Sequence of chain 1.I:
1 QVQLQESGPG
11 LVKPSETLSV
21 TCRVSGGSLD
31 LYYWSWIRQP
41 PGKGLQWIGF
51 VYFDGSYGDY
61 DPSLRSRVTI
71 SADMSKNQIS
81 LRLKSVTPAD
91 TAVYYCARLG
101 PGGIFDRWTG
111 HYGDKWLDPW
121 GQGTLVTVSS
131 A

The small molecule below binds the protein below.
Small molecule (SMILES): CC(=O)N[C@H]1[C@H](O[C@H]2[C@H](O)[C@@H](NC(C)=O)CO[C@@H]2CO)O[C@H](CO)[C@@H](O[C@@H]2O[C@H](CO[C@H]3O[C@H](CO[C@H]4O[C@H](CO)[C@@H](O)[C@H](O)[C@@H]4O)[C@@H](O)[C@H](O[C@H]4O[C@H](CO)[C@@H](O)[C@H](O)[C@@H]4O)[C@@H]3O)[C@@H](O)[C@H](O[C@H]3O[C@H](CO)[C@@H](O)[C@H](O)[C@@H]3O[C@H]3O[C@H](CO)[C@@H](O)[C@H](O)[C@@H]3O)[C@@H]2O)[C@@H]1O

Sequence of chain 1.D:
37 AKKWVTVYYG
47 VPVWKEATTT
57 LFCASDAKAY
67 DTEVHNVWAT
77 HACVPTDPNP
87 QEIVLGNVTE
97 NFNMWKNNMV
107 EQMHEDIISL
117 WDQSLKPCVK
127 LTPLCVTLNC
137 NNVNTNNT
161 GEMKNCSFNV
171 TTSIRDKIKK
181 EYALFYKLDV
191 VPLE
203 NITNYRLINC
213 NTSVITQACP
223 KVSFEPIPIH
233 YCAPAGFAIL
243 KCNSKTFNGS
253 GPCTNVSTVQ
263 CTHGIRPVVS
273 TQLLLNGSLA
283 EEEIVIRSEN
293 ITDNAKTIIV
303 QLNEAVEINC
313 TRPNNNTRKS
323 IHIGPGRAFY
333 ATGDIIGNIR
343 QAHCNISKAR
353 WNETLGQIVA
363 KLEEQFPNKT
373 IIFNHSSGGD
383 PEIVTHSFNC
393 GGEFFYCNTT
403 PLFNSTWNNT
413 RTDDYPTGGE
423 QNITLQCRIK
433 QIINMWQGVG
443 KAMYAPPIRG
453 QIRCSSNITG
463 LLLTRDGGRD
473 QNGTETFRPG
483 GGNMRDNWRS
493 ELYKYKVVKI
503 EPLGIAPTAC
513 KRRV

Binding-site contacts:
Ligand atom O3 contacts residue SER28 of chain 1.I at 3.5 Å (h-bond).
Ligand atom N2 contacts residue ASN311 of chain 1.D at 2.9 Å (h-bond).
Ligand atom C2 contacts residue ARG23 of chain 1.I at 3.6 Å.
Ligand atom O4 contacts residue SER28 of chain 1.I at 3.8 Å.
Ligand atom C5 contacts residue NAG1 of chain 1.R at 4.1 Å.
Ligand atom C3 contacts residue ASN311 of chain 1.D at 3.8 Å.
Ligand atom C3 contacts residue ASP30 of chain 1.I at 4.0 Å.
Ligand atom O6 contacts residue ARG23 of chain 1.I at 4.0 Å.
Ligand atom C1 contacts residue ASP30 of chain 1.I at 3.4 Å.
Ligand atom O5 contacts residue ASN311 of chain 1.D at 2.3 Å (h-bond).
Ligand atom O6 contacts residue GLN1 of chain 1.I at 3.8 Å.
Ligand atom C7 contacts residue NAG1 of chain 1.FB at 4.2 Å.
Ligand atom C8 contacts residue NAG1 of chain 1.FB at 3.7 Å.
Ligand atom C1 contacts residue SER25 of chain 1.I at 4.3 Å.
Ligand atom C6 contacts residue NAG1 of chain 1.R at 3.6 Å.
Ligand atom C2 contacts residue ASN311 of chain 1.D at 2.4 Å.
Ligand atom O7 contacts residue SER28 of chain 1.I at 3.4 Å.
Ligand atom N2 contacts residue ASP30 of chain 1.I at 3.5 Å (salt-bridge).
Ligand atom O7 contacts residue MET74 of chain 1.I at 3.9 Å.
Ligand atom C6 contacts residue SER25 of chain 1.I at 4.2 Å.
Ligand atom O5 contacts residue NAG1 of chain 1.R at 3.8 Å.
Ligand atom O5 contacts residue ARG23 of chain 1.I at 4.2 Å.
Ligand atom O2 contacts residue ARG23 of chain 1.I at 4.0 Å.
Ligand atom C7 contacts residue ASN311 of chain 1.D at 3.8 Å.
Ligand atom C5 contacts residue ASN311 of chain 1.D at 3.6 Å.
Ligand atom C4 contacts residue ASN311 of chain 1.D at 4.2 Å.
Ligand atom C2 contacts residue SER28 of chain 1.I at 4.1 Å.
Ligand atom O6 contacts residue GLY27 of chain 1.I at 4.3 Å.
Ligand atom C1 contacts residue ASN311 of chain 1.D at 1.4 Å.
Ligand atom C1 contacts residue ASN77 of chain 1.I at 3.7 Å.
Ligand atom C3 contacts residue SER28 of chain 1.I at 3.7 Å.
Ligand atom O4 contacts residue SER25 of chain 1.I at 3.9 Å.
Ligand atom C6 contacts residue ASN77 of chain 1.I at 3.9 Å.
Ligand atom O6 contacts residue THR313 of chain 1.D at 4.0 Å.
Ligand atom C2 contacts residue ASP30 of chain 1.I at 3.8 Å.
Ligand atom O7 contacts residue NAG1 of chain 1.FB at 4.2 Å.
Ligand atom C4 contacts residue NAG1 of chain 1.R at 4.3 Å.
Ligand atom O6 contacts residue ARG455 of chain 1.D at 3.7 Å.
Ligand atom C8 contacts residue ASN311 of chain 1.D at 4.1 Å.
Ligand atom C5 contacts residue GLY27 of chain 1.I at 4.3 Å.